Sequence of chain 1.D:
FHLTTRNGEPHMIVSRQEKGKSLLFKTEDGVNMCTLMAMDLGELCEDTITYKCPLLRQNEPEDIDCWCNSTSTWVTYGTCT

Binding-site contacts:
Ligand atom C1 contacts residue NAG1 of chain 1.T at 1.7 Å.
Ligand atom C2 contacts residue NAG1 of chain 1.T at 2.9 Å.
Ligand atom C3 contacts residue BMA1 of chain 1.V at 2.5 Å.
Ligand atom C4 contacts residue BMA1 of chain 1.V at 3.6 Å.
Ligand atom O2 contacts residue NAG1 of chain 1.T at 3.4 Å (h-bond).
Ligand atom O2 contacts residue HIS2 of chain 1.D at 3.4 Å (h-bond).
Ligand atom O5 contacts residue NAG1 of chain 1.T at 2.5 Å (h-bond).
Ligand atom O4 contacts residue BMA1 of chain 1.V at 4.0 Å.
Ligand atom C5 contacts residue NAG1 of chain 1.T at 3.8 Å.
Ligand atom O2 contacts residue BMA1 of chain 1.V at 3.0 Å (h-bond).
Ligand atom C2 contacts residue HIS2 of chain 1.D at 4.5 Å.
Ligand atom O6 contacts residue NAG1 of chain 1.T at 4.5 Å.
Ligand atom O3 contacts residue BMA1 of chain 1.V at 1.1 Å.
Ligand atom C3 contacts residue NAG1 of chain 1.T at 4.1 Å.
Ligand atom C2 contacts residue BMA1 of chain 1.V at 3.2 Å.

A protein and the small-molecule ligand that binds it are described below.
Small molecule (SMILES): OC[C@H]1O[C@@H](O)[C@@H](O)[C@@H](O)[C@@H]1O